Sequence of chain 1.B:
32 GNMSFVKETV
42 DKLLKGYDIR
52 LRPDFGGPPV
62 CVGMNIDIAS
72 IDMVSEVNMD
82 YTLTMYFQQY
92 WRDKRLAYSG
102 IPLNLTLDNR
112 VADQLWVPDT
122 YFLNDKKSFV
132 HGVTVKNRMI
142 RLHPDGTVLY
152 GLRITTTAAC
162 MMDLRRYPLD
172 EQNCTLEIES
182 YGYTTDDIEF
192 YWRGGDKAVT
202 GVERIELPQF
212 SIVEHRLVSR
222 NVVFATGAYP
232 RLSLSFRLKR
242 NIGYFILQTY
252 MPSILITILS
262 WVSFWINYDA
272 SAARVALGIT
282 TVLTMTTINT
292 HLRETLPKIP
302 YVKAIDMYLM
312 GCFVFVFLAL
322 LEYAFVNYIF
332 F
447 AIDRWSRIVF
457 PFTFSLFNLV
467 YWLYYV

A protein and the small-molecule ligand that binds it are described below.
Small molecule (SMILES): CC(=O)N[C@H]1[C@H](O[C@H]2[C@H](O)[C@@H](NC(C)=O)CO[C@@H]2CO)O[C@H](CO)[C@@H](O)[C@@H]1O

Binding-site contacts:
Ligand atom C4 contacts residue ASN105 of chain 1.B at 4.3 Å.
Ligand atom C5 contacts residue HIS144 of chain 1.B at 4.1 Å.
Ligand atom C8 contacts residue PRO103 of chain 1.B at 3.7 Å (hydrophobic).
Ligand atom O5 contacts residue HIS144 of chain 1.B at 3.5 Å.
Ligand atom C1 contacts residue ASN105 of chain 1.B at 1.5 Å.
Ligand atom C1 contacts residue HIS144 of chain 1.B at 4.0 Å.
Ligand atom N2 contacts residue ASN105 of chain 1.B at 3.0 Å (h-bond).
Ligand atom O5 contacts residue ASN105 of chain 1.B at 2.3 Å (h-bond).
Ligand atom O7 contacts residue ASN105 of chain 1.B at 3.6 Å (h-bond).
Ligand atom C7 contacts residue ASN105 of chain 1.B at 3.5 Å.
Ligand atom C5 contacts residue ASN105 of chain 1.B at 3.6 Å.
Ligand atom C2 contacts residue ASN105 of chain 1.B at 2.5 Å.
Ligand atom C3 contacts residue ASN105 of chain 1.B at 3.9 Å.
Ligand atom C8 contacts residue ASN105 of chain 1.B at 4.3 Å.
Ligand atom C6 contacts residue HIS144 of chain 1.B at 4.2 Å.
Ligand atom C8 contacts residue LEU104 of chain 1.B at 4.1 Å (hydrophobic).